Sequence of chain 1.E:
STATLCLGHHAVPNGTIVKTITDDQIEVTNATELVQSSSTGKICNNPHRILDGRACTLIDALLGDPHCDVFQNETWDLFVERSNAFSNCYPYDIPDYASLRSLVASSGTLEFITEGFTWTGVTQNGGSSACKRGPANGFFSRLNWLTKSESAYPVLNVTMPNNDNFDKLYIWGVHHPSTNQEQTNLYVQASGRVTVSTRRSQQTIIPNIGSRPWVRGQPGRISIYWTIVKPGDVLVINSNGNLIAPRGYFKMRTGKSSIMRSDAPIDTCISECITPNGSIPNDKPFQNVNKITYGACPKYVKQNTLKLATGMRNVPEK

Sequence of chain 1.C:
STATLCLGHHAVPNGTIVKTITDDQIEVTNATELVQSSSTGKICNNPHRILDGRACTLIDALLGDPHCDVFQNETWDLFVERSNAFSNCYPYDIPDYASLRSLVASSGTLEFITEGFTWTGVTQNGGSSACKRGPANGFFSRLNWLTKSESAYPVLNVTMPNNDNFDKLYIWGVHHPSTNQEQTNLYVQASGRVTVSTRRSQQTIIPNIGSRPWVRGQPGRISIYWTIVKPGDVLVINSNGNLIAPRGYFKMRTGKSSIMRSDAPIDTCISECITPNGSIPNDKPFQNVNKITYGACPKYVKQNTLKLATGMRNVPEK

The small molecule below binds the protein below.
Small molecule (SMILES): CC(=O)N[C@H]1[C@H](O[C@H]2[C@H](O)[C@@H](NC(C)=O)CO[C@@H]2CO)O[C@H](CO)[C@@H](O[C@@H]2O[C@H](CO)[C@@H](O)[C@H](O[C@H]3O[C@H](CO)[C@@H](O)[C@H](O)[C@@H]3O)[C@@H]2O)[C@@H]1O

Binding-site contacts:
Ligand atom C5 contacts residue TRP222 of chain 1.C at 4.1 Å (hydrophobic).
Ligand atom O7 contacts residue ASN165 of chain 1.E at 4.0 Å.
Ligand atom C1 contacts residue SER219 of chain 1.C at 3.9 Å.
Ligand atom O5 contacts residue ASN165 of chain 1.E at 2.3 Å (h-bond).
Ligand atom N2 contacts residue SER219 of chain 1.C at 3.1 Å (h-bond).
Ligand atom O4 contacts residue TRP222 of chain 1.C at 4.1 Å.
Ligand atom O7 contacts residue ARG220 of chain 1.C at 4.1 Å.
Ligand atom C8 contacts residue VAL242 of chain 1.E at 4.1 Å (hydrophobic).
Ligand atom N2 contacts residue ASN165 of chain 1.E at 2.8 Å (h-bond).
Ligand atom C7 contacts residue ASN165 of chain 1.E at 3.7 Å.
Ligand atom C1 contacts residue ASN165 of chain 1.E at 1.4 Å.
Ligand atom O5 contacts residue THR167 of chain 1.E at 3.6 Å (h-bond).
Ligand atom C6 contacts residue VAL244 of chain 1.E at 4.3 Å (hydrophobic).
Ligand atom C2 contacts residue TRP222 of chain 1.C at 4.0 Å (hydrophobic).
Ligand atom C8 contacts residue SER219 of chain 1.C at 3.8 Å.
Ligand atom C5 contacts residue TRP222 of chain 1.C at 4.2 Å (hydrophobic).
Ligand atom O6 contacts residue THR167 of chain 1.E at 2.6 Å (h-bond).
Ligand atom C5 contacts residue THR167 of chain 1.E at 3.8 Å.
Ligand atom C2 contacts residue ASN165 of chain 1.E at 2.4 Å.
Ligand atom C6 contacts residue TRP222 of chain 1.C at 3.5 Å (hydrophobic).
Ligand atom C6 contacts residue THR167 of chain 1.E at 2.8 Å.
Ligand atom O5 contacts residue TRP222 of chain 1.C at 3.9 Å.
Ligand atom C4 contacts residue TRP222 of chain 1.C at 3.9 Å (hydrophobic).
Ligand atom C2 contacts residue SER219 of chain 1.C at 4.1 Å.
Ligand atom C8 contacts residue TRP222 of chain 1.C at 4.0 Å (hydrophobic).
Ligand atom C7 contacts residue PRO221 of chain 1.C at 4.2 Å (hydrophobic).
Ligand atom O7 contacts residue TRP222 of chain 1.C at 2.7 Å (h-bond).
Ligand atom C3 contacts residue ASN165 of chain 1.E at 3.8 Å.
Ligand atom C8 contacts residue PRO221 of chain 1.C at 4.1 Å (hydrophobic).
Ligand atom C3 contacts residue TRP222 of chain 1.C at 3.9 Å (hydrophobic).
Ligand atom C1 contacts residue TRP222 of chain 1.C at 3.4 Å (hydrophobic).
Ligand atom C4 contacts residue ASN165 of chain 1.E at 4.2 Å.
Ligand atom C5 contacts residue ASN165 of chain 1.E at 3.6 Å.
Ligand atom O5 contacts residue TRP222 of chain 1.C at 4.2 Å.
Ligand atom C7 contacts residue TRP222 of chain 1.C at 3.6 Å (hydrophobic).
Ligand atom O7 contacts residue PRO221 of chain 1.C at 3.4 Å.
Ligand atom O3 contacts residue TRP222 of chain 1.C at 4.2 Å.
Ligand atom C2 contacts residue TRP222 of chain 1.C at 4.1 Å (hydrophobic).
Ligand atom C7 contacts residue SER219 of chain 1.C at 3.9 Å.
Ligand atom O6 contacts residue TRP222 of chain 1.C at 4.2 Å.